Sequence of chain 1.C:
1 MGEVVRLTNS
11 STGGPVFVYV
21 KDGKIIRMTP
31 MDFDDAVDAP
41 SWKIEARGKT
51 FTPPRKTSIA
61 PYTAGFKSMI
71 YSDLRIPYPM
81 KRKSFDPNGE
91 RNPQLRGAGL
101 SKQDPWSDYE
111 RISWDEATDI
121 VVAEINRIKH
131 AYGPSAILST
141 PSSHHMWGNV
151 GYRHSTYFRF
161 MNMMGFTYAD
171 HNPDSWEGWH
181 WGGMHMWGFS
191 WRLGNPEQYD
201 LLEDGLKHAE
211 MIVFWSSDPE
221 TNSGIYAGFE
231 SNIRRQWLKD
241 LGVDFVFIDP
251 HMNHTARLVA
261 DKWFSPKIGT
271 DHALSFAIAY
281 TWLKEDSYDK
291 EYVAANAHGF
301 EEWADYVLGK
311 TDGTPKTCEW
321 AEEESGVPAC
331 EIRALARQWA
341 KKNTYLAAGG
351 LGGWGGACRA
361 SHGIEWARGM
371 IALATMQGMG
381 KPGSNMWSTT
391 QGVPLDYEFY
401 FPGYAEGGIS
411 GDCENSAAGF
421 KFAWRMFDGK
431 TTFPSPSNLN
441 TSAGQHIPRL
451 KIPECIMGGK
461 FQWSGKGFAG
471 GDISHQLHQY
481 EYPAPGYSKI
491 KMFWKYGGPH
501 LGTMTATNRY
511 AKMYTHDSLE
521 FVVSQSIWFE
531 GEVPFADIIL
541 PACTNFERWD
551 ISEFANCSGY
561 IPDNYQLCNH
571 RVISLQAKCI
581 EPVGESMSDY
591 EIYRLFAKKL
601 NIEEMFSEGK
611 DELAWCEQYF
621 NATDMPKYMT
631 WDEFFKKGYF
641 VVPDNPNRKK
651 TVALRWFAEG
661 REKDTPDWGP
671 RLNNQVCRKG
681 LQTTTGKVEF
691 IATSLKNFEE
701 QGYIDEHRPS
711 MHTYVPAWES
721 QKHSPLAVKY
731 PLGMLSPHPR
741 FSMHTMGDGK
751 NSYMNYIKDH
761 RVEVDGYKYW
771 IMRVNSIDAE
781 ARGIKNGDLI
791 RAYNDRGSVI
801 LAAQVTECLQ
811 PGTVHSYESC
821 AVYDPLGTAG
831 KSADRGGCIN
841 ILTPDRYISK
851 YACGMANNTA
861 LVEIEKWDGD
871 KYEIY

A protein and the small-molecule ligand that binds it are described below.
Small molecule (SMILES): Oc1cc(O)c(O)cc1O

Binding-site contacts:
Ligand atom O5 contacts residue MGD1 of chain 1.IA at 3.1 Å (h-bond).
Ligand atom C1 contacts residue TYR404 of chain 1.C at 3.5 Å (hydrophobic).
Ligand atom C1 contacts residue TYR560 of chain 1.C at 4.0 Å (hydrophobic).
Ligand atom C4 contacts residue ASP174 of chain 1.C at 3.8 Å.
Ligand atom O2 contacts residue TYR560 of chain 1.C at 2.5 Å (h-bond).
Ligand atom O5 contacts residue 4MO1 of chain 1.KA at 2.4 Å.
Ligand atom C6 contacts residue SER175 of chain 1.C at 3.4 Å.
Ligand atom C5 contacts residue ASP174 of chain 1.C at 3.8 Å.
Ligand atom C6 contacts residue TRP176 of chain 1.C at 3.7 Å (hydrophobic).
Ligand atom O1 contacts residue ILE561 of chain 1.C at 3.5 Å.
Ligand atom O5 contacts residue SER175 of chain 1.C at 2.5 Å (h-bond).
Ligand atom O2 contacts residue CYS557 of chain 1.C at 3.7 Å.
Ligand atom C5 contacts residue SER175 of chain 1.C at 2.7 Å.
Ligand atom C4 contacts residue HIS144 of chain 1.C at 3.9 Å.
Ligand atom C5 contacts residue TRP176 of chain 1.C at 3.6 Å (hydrophobic).
Ligand atom C6 contacts residue ILE225 of chain 1.C at 4.0 Å (hydrophobic).
Ligand atom O1 contacts residue CYS557 of chain 1.C at 3.7 Å.
Ligand atom C3 contacts residue TYR560 of chain 1.C at 3.7 Å (hydrophobic).
Ligand atom O4 contacts residue PHE468 of chain 1.C at 3.7 Å.
Ligand atom C5 contacts residue HIS144 of chain 1.C at 3.5 Å.
Ligand atom C1 contacts residue HIS144 of chain 1.C at 3.7 Å.
Ligand atom O4 contacts residue TRP176 of chain 1.C at 4.0 Å.
Ligand atom C6 contacts residue TRP354 of chain 1.C at 3.8 Å (hydrophobic).
Ligand atom O1 contacts residue TYR226 of chain 1.C at 3.9 Å.
Ligand atom C5 contacts residue 4MO1 of chain 1.KA at 3.4 Å.
Ligand atom C4 contacts residue SER175 of chain 1.C at 3.9 Å.
Ligand atom O4 contacts residue SER143 of chain 1.C at 3.1 Å (h-bond).
Ligand atom O5 contacts residue MGD1 of chain 1.JA at 3.3 Å (h-bond).
Ligand atom O1 contacts residue TYR404 of chain 1.C at 3.1 Å (h-bond).
Ligand atom C3 contacts residue ARG153 of chain 1.C at 3.8 Å.
Ligand atom O5 contacts residue HIS144 of chain 1.C at 2.5 Å (h-bond).
Ligand atom C2 contacts residue TYR404 of chain 1.C at 3.3 Å (hydrophobic).
Ligand atom C6 contacts residue HIS144 of chain 1.C at 3.6 Å.
Ligand atom O1 contacts residue ILE225 of chain 1.C at 3.7 Å.
Ligand atom C2 contacts residue TYR560 of chain 1.C at 3.3 Å (hydrophobic).
Ligand atom O5 contacts residue ASP174 of chain 1.C at 3.7 Å.
Ligand atom O2 contacts residue TYR404 of chain 1.C at 2.7 Å (h-bond).
Ligand atom C4 contacts residue TRP176 of chain 1.C at 3.8 Å (hydrophobic).
Ligand atom C1 contacts residue TRP176 of chain 1.C at 4.0 Å (hydrophobic).
Ligand atom O4 contacts residue ASP174 of chain 1.C at 2.9 Å (salt-bridge).